Sequence of chain 1.A:
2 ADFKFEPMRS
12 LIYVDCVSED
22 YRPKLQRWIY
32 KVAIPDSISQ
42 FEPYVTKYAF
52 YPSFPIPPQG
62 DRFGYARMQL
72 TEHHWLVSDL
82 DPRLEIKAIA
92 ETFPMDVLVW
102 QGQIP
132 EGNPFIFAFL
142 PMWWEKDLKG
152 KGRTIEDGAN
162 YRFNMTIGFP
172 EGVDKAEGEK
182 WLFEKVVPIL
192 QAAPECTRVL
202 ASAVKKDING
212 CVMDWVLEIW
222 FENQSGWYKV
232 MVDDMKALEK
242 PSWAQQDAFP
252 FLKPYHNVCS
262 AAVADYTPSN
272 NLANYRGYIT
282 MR

A protein and the small-molecule ligand that binds it are described below.
Small molecule (SMILES): O=C1c2c(O)cc(O)cc2O[C@H](c2ccc(O)c(O)c2)[C@H]1O

Binding-site contacts:
Ligand atom C10 contacts residue HIS74 of chain 1.A at 3.7 Å.
Ligand atom O13 contacts residue TYR49 of chain 1.A at 2.5 Å (h-bond).
Ligand atom O27 contacts residue PHE42 of chain 1.A at 3.7 Å.
Ligand atom O13 contacts residue PHE51 of chain 1.A at 3.4 Å.
Ligand atom C1 contacts residue GLN102 of chain 1.A at 3.8 Å.
Ligand atom O23 contacts residue PHE42 of chain 1.A at 3.7 Å.
Ligand atom C11 contacts residue HIS74 of chain 1.A at 3.5 Å.
Ligand atom C4 contacts residue DQH1 of chain 1.T at 3.7 Å.
Ligand atom C19 contacts residue DQH1 of chain 1.T at 3.3 Å.
Ligand atom C14 contacts residue HIS74 of chain 1.A at 3.7 Å.
Ligand atom C2 contacts residue THR72 of chain 1.A at 3.7 Å.
Ligand atom O30 contacts residue GLN70 of chain 1.A at 3.7 Å.
Ligand atom O23 contacts residue GLN41 of chain 1.A at 3.5 Å (h-bond).
Ligand atom C17 contacts residue ASP80 of chain 1.A at 3.2 Å.
Ligand atom C10 contacts residue SER38 of chain 1.A at 3.2 Å.
Ligand atom C18 contacts residue DQH1 of chain 1.T at 3.2 Å.
Ligand atom O27 contacts residue SER38 of chain 1.A at 2.8 Å (h-bond).
Ligand atom C9 contacts residue TYR49 of chain 1.A at 3.5 Å (hydrophobic).
Ligand atom C17 contacts residue TRP76 of chain 1.A at 3.8 Å (hydrophobic).
Ligand atom O12 contacts residue DQH1 of chain 1.T at 3.1 Å.
Ligand atom C1 contacts residue TRP29 of chain 1.A at 3.8 Å (hydrophobic).
Ligand atom C3 contacts residue THR72 of chain 1.A at 3.9 Å.
Ligand atom O27 contacts residue HIS74 of chain 1.A at 2.7 Å (h-bond).
Ligand atom O23 contacts residue DQH1 of chain 1.T at 2.9 Å (h-bond).
Ligand atom C16 contacts residue ASP80 of chain 1.A at 3.4 Å.
Ligand atom C16 contacts residue PHE138 of chain 1.A at 3.7 Å (hydrophobic).
Ligand atom C9 contacts residue THR72 of chain 1.A at 3.7 Å.
Ligand atom O24 contacts residue TRP76 of chain 1.A at 3.8 Å.
Ligand atom O29 contacts residue GLN102 of chain 1.A at 2.4 Å (h-bond).
Ligand atom O24 contacts residue DQH1 of chain 1.T at 3.4 Å (h-bond).
Ligand atom O29 contacts residue PHE136 of chain 1.A at 3.5 Å.
Ligand atom O13 contacts residue THR72 of chain 1.A at 3.7 Å.
Ligand atom C19 contacts residue PHE42 of chain 1.A at 3.8 Å (hydrophobic).
Ligand atom O30 contacts residue PHE51 of chain 1.A at 3.5 Å.
Ligand atom C6 contacts residue GLN102 of chain 1.A at 3.6 Å.
Ligand atom C17 contacts residue DQH1 of chain 1.T at 3.6 Å.
Ligand atom O30 contacts residue THR72 of chain 1.A at 3.1 Å (h-bond).
Ligand atom O24 contacts residue ASP80 of chain 1.A at 2.2 Å (salt-bridge).
Ligand atom O27 contacts residue TYR49 of chain 1.A at 3.1 Å.
Ligand atom C10 contacts residue TYR49 of chain 1.A at 3.7 Å (hydrophobic).